This protein binds this small molecule.
Small molecule (SMILES): CCCCCCCCCCCC[N+](C)(C)CCCS(=O)(=O)O

Binding-site contacts:
Ligand atom C14 contacts residue ARG224 of chain 52.A at 4.5 Å.
Ligand atom C13 contacts residue ARG224 of chain 52.A at 4.1 Å.
Ligand atom C3 contacts residue ARG224 of chain 52.A at 3.5 Å.
Ligand atom O1S contacts residue ARG98 of chain 52.A at 3.6 Å.
Ligand atom S1 contacts residue ARG98 of chain 52.A at 4.4 Å.
Ligand atom C2 contacts residue ARG224 of chain 52.A at 3.8 Å.
Ligand atom N1 contacts residue ARG98 of chain 52.A at 4.3 Å.
Ligand atom O1S contacts residue ASP228 of chain 52.A at 3.6 Å.
Ligand atom C1 contacts residue ARG224 of chain 52.A at 3.8 Å.
Ligand atom C16 contacts residue TRP117 of chain 52.A at 3.7 Å (hydrophobic).
Ligand atom C16 contacts residue ARG224 of chain 52.A at 4.0 Å.
Ligand atom N1 contacts residue ARG224 of chain 52.A at 4.2 Å.
Ligand atom C15 contacts residue ARG224 of chain 52.A at 3.3 Å.
Ligand atom O3S contacts residue THR226 of chain 52.A at 4.0 Å.
Ligand atom C1 contacts residue ARG98 of chain 52.A at 3.2 Å.
Ligand atom N1 contacts residue TRP117 of chain 52.A at 4.1 Å.
Ligand atom C3 contacts residue ARG98 of chain 52.A at 3.2 Å.
Ligand atom C3 contacts residue TRP117 of chain 52.A at 3.5 Å (hydrophobic).
Ligand atom C2 contacts residue ARG98 of chain 52.A at 3.4 Å.
Ligand atom C15 contacts residue TRP117 of chain 52.A at 4.2 Å (hydrophobic).
Ligand atom O1S contacts residue THR226 of chain 52.A at 4.3 Å.

Sequence of chain 52.A:
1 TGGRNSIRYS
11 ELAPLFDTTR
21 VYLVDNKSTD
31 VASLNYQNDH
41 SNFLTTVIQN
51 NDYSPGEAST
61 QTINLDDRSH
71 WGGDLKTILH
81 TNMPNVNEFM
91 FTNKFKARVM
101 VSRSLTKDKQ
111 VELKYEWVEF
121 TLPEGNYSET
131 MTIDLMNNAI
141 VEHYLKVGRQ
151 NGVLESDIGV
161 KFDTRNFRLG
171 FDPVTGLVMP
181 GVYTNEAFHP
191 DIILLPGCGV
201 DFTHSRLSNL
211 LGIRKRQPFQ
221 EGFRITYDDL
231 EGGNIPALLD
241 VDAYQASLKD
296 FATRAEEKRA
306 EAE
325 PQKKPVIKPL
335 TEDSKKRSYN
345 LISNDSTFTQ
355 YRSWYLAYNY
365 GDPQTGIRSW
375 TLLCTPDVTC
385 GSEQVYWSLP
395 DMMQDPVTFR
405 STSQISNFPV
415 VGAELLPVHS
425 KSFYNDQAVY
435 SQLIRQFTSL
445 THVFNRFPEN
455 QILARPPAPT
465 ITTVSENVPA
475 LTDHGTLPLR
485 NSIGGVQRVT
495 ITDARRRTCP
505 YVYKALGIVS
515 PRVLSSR